The small molecule below binds the protein below.
Small molecule (SMILES): NC(=O)CC[C@H](N)C(=O)O

Sequence of chain 8.A:
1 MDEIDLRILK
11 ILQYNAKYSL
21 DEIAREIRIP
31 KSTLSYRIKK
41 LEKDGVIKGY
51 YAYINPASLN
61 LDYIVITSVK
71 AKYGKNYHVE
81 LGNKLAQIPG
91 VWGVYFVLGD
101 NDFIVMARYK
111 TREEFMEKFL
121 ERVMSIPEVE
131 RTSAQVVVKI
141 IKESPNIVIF

Binding-site contacts:
Ligand atom O contacts residue SER32 of chain 8.A at 3.1 Å.
Ligand atom CB contacts residue PRO30 of chain 8.A at 4.2 Å (hydrophobic).
Ligand atom CD contacts residue PRO30 of chain 8.A at 4.3 Å (hydrophobic).
Ligand atom C contacts residue SER32 of chain 8.A at 3.4 Å.
Ligand atom CA contacts residue SER32 of chain 8.A at 4.2 Å.
Ligand atom NE2 contacts residue ILE29 of chain 8.A at 3.7 Å.
Ligand atom NE2 contacts residue ALA24 of chain 8.A at 3.6 Å.
Ligand atom OXT contacts residue SER32 of chain 8.A at 3.4 Å (h-bond).
Ligand atom CB contacts residue LYS31 of chain 8.A at 3.4 Å.
Ligand atom CG contacts residue LYS31 of chain 8.A at 3.5 Å.
Ligand atom CG contacts residue PRO30 of chain 8.A at 4.0 Å (hydrophobic).
Ligand atom CA contacts residue PRO30 of chain 8.A at 4.0 Å (hydrophobic).
Ligand atom CD contacts residue LYS31 of chain 8.A at 3.2 Å.
Ligand atom OE1 contacts residue LYS31 of chain 8.A at 3.0 Å.
Ligand atom CB contacts residue SER32 of chain 8.A at 4.1 Å.
Ligand atom NE2 contacts residue PRO30 of chain 8.A at 3.9 Å.
Ligand atom NE2 contacts residue LYS31 of chain 8.A at 3.0 Å (salt-bridge).
Ligand atom CA contacts residue LYS31 of chain 8.A at 4.1 Å.